This protein binds this small molecule.
Small molecule (SMILES): CC(=O)N[C@H]1[C@H](O[C@H]2[C@H](O)[C@@H](NC(C)=O)CO[C@@H]2CO)O[C@H](CO)[C@@H](O[C@H]2O[C@H](CO)[C@@H](O)[C@H](O)[C@@H]2O)[C@@H]1O

Binding-site contacts:
Ligand atom C2 contacts residue ASN330 of chain 1.A at 4.3 Å.
Ligand atom C7 contacts residue ALA327 of chain 1.A at 4.3 Å (hydrophobic).
Ligand atom C7 contacts residue ASN330 of chain 1.A at 3.7 Å.
Ligand atom C8 contacts residue GLY131 of chain 1.A at 3.9 Å.
Ligand atom C5 contacts residue ASN135 of chain 1.A at 3.6 Å.
Ligand atom O4 contacts residue ASN330 of chain 1.A at 3.0 Å (h-bond).
Ligand atom O6 contacts residue THR326 of chain 1.A at 4.2 Å.
Ligand atom O7 contacts residue LEU132 of chain 1.A at 3.8 Å.
Ligand atom C1 contacts residue ASN330 of chain 1.A at 4.2 Å.
Ligand atom N2 contacts residue ASN330 of chain 1.A at 4.2 Å.
Ligand atom N2 contacts residue ASN135 of chain 1.A at 2.8 Å (h-bond).
Ligand atom O7 contacts residue ASN330 of chain 1.A at 3.0 Å (h-bond).
Ligand atom O7 contacts residue ASN135 of chain 1.A at 3.7 Å.
Ligand atom C7 contacts residue LEU132 of chain 1.A at 4.4 Å (hydrophobic).
Ligand atom C7 contacts residue ASN135 of chain 1.A at 3.4 Å.
Ligand atom O6 contacts residue GLU323 of chain 1.A at 4.2 Å.
Ligand atom C3 contacts residue ASN330 of chain 1.A at 4.0 Å.
Ligand atom C8 contacts residue ALA327 of chain 1.A at 3.9 Å (hydrophobic).
Ligand atom O5 contacts residue ASN135 of chain 1.A at 2.4 Å (h-bond).
Ligand atom C3 contacts residue ALA327 of chain 1.A at 4.4 Å (hydrophobic).
Ligand atom C1 contacts residue ASN135 of chain 1.A at 1.4 Å.
Ligand atom N2 contacts residue ALA327 of chain 1.A at 4.1 Å.
Ligand atom C7 contacts residue GLY131 of chain 1.A at 4.4 Å.
Ligand atom C2 contacts residue ASN135 of chain 1.A at 2.3 Å.
Ligand atom C3 contacts residue ASN135 of chain 1.A at 3.7 Å.
Ligand atom N2 contacts residue GLY131 of chain 1.A at 4.4 Å.
Ligand atom O5 contacts residue THR326 of chain 1.A at 4.4 Å.
Ligand atom C4 contacts residue ASN330 of chain 1.A at 3.7 Å.
Ligand atom C8 contacts residue ILE128 of chain 1.A at 4.2 Å (hydrophobic).
Ligand atom C8 contacts residue LEU132 of chain 1.A at 3.9 Å (hydrophobic).
Ligand atom C5 contacts residue ASN330 of chain 1.A at 3.7 Å.
Ligand atom O3 contacts residue ALA327 of chain 1.A at 4.4 Å.
Ligand atom C4 contacts residue ASN135 of chain 1.A at 4.2 Å.
Ligand atom C8 contacts residue ASN330 of chain 1.A at 4.2 Å.
Ligand atom C6 contacts residue ASN330 of chain 1.A at 4.3 Å.

Sequence of chain 1.A:
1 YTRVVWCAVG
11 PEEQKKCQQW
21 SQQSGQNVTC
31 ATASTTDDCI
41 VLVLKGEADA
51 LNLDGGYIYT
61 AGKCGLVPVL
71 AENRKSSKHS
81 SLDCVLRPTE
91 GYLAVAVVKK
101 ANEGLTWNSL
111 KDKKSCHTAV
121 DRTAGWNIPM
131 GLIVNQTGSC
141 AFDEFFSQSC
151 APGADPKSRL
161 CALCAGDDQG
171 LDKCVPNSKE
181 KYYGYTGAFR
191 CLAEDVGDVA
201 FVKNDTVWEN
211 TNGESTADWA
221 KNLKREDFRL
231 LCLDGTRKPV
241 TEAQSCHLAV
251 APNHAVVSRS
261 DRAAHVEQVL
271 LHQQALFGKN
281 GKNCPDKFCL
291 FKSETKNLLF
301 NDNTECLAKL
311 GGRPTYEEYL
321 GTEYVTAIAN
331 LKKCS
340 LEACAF